Sequence of chain 1.B:
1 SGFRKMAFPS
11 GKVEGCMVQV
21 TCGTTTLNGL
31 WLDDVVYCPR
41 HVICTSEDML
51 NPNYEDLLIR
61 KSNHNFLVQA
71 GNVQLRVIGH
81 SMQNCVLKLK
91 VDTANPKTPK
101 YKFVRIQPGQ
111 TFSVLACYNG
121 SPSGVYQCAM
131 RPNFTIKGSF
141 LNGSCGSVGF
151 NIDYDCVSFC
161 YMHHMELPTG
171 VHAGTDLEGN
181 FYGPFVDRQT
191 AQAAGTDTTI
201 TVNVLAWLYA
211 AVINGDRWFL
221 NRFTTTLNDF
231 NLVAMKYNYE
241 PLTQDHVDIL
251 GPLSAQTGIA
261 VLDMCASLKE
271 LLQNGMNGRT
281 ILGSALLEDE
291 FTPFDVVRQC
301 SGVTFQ

The protein below binds the small molecule below.
Small molecule (SMILES): CC(C)[C@H](NC(=O)OC(C)(C)C)C(=O)N1C[C@@H](C)C[C@H]1C(=O)N[C@H](CO)C[C@@H]1CCNC1=O

Sequence of chain 1.A:
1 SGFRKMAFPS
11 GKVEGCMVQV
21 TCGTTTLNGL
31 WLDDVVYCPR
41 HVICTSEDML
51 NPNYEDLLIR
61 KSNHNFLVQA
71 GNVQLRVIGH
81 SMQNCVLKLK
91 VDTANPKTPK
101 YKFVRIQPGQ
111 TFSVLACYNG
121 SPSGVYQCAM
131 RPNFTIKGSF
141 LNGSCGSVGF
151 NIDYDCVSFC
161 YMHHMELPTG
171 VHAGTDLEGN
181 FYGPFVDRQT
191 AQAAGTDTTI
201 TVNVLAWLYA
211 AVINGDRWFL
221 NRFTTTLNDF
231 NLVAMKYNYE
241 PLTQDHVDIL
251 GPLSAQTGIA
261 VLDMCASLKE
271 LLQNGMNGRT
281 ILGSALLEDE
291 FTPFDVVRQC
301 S

Binding-site contacts:
Ligand atom C6 contacts residue CYS145 of chain 1.A at 2.7 Å (hydrophobic).
Ligand atom C12 contacts residue CYS145 of chain 1.A at 1.8 Å (hydrophobic).
Ligand atom C3 contacts residue HIS41 of chain 1.A at 3.8 Å.
Ligand atom C16 contacts residue GLU166 of chain 1.A at 3.8 Å.
Ligand atom O3 contacts residue SER144 of chain 1.A at 3.3 Å (h-bond).
Ligand atom C7 contacts residue CYS145 of chain 1.A at 3.2 Å (hydrophobic).
Ligand atom C20 contacts residue GLN192 of chain 1.A at 3.4 Å.
Ligand atom N2 contacts residue GLU166 of chain 1.A at 3.2 Å (salt-bridge).
Ligand atom C4 contacts residue HIS164 of chain 1.A at 3.4 Å.
Ligand atom O3 contacts residue GLY143 of chain 1.A at 3.2 Å (h-bond).
Ligand atom C11 contacts residue GLU166 of chain 1.A at 3.6 Å.
Ligand atom C11 contacts residue HIS163 of chain 1.A at 3.8 Å.
Ligand atom C10 contacts residue ASN142 of chain 1.A at 3.9 Å.
Ligand atom N1 contacts residue CYS145 of chain 1.A at 3.0 Å (h-bond).
Ligand atom C7 contacts residue SER144 of chain 1.A at 3.8 Å.
Ligand atom O2 contacts residue GLU166 of chain 1.A at 3.6 Å.
Ligand atom O2 contacts residue HIS172 of chain 1.A at 3.6 Å.
Ligand atom O2 contacts residue PHE140 of chain 1.A at 3.5 Å.
Ligand atom C5 contacts residue HIS164 of chain 1.A at 3.7 Å.
Ligand atom N2 contacts residue PHE140 of chain 1.A at 3.4 Å (h-bond).
Ligand atom C9 contacts residue ASN142 of chain 1.A at 3.7 Å.
Ligand atom O3 contacts residue CYS145 of chain 1.A at 2.6 Å (h-bond).
Ligand atom N1 contacts residue HIS164 of chain 1.A at 3.0 Å (h-bond).
Ligand atom C13 contacts residue GLN189 of chain 1.A at 3.7 Å.
Ligand atom C20 contacts residue THR190 of chain 1.A at 3.5 Å.
Ligand atom C15 contacts residue GLU166 of chain 1.A at 3.8 Å.
Ligand atom O5 contacts residue GLN189 of chain 1.A at 2.9 Å (h-bond).
Ligand atom O4 contacts residue GLU166 of chain 1.A at 2.9 Å (salt-bridge).
Ligand atom C1 contacts residue GLN189 of chain 1.A at 3.9 Å.
Ligand atom N4 contacts residue GLU166 of chain 1.A at 2.9 Å (salt-bridge).
Ligand atom N2 contacts residue LEU141 of chain 1.A at 3.9 Å.
Ligand atom C20 contacts residue ARG188 of chain 1.A at 3.5 Å.
Ligand atom C14 contacts residue MET165 of chain 1.A at 3.9 Å (hydrophobic).
Ligand atom C18 contacts residue GLN192 of chain 1.A at 3.6 Å.
Ligand atom O6 contacts residue GLU166 of chain 1.A at 3.5 Å (salt-bridge).
Ligand atom O2 contacts residue SER144 of chain 1.A at 3.9 Å.
Ligand atom C20 contacts residue MET165 of chain 1.A at 3.5 Å (hydrophobic).
Ligand atom C18 contacts residue PRO168 of chain 1.A at 3.8 Å (hydrophobic).
Ligand atom O4 contacts residue MET165 of chain 1.A at 3.4 Å.
Ligand atom O2 contacts residue HIS163 of chain 1.A at 2.7 Å (h-bond).